Sequence of chain 1.C:
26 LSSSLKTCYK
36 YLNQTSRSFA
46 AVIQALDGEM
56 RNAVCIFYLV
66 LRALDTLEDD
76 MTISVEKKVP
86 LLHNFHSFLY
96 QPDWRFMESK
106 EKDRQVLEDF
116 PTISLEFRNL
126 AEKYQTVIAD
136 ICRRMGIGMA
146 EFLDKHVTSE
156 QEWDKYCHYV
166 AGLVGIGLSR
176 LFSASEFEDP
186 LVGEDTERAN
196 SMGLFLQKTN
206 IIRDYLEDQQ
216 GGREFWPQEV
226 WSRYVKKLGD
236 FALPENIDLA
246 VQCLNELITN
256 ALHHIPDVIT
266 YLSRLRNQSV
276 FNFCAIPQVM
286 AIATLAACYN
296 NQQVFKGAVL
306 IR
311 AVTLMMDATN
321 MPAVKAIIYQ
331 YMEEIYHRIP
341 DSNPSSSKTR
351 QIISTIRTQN

Binding-site contacts:
Ligand atom NAQ contacts residue VAL165 of chain 1.C at 4.0 Å.
Ligand atom CAG contacts residue ALA166 of chain 1.C at 4.2 Å (hydrophobic).
Ligand atom CAD contacts residue LEU173 of chain 1.C at 4.0 Å (hydrophobic).
Ligand atom CAF contacts residue LEU173 of chain 1.C at 3.8 Å (hydrophobic).
Ligand atom CAC contacts residue PHE44 of chain 1.C at 4.1 Å (hydrophobic).
Ligand atom CAS contacts residue VAL169 of chain 1.C at 4.2 Å (hydrophobic).
Ligand atom CAA contacts residue GLY170 of chain 1.C at 3.7 Å.
Ligand atom CAL contacts residue TYR63 of chain 1.C at 4.0 Å (hydrophobic).
Ligand atom CAE contacts residue ALA166 of chain 1.C at 4.0 Å (hydrophobic).
Ligand atom CAB contacts residue LEU173 of chain 1.C at 3.7 Å (hydrophobic).
Ligand atom CAH contacts residue GLN202 of chain 1.C at 3.9 Å.
Ligand atom CAI contacts residue VAL165 of chain 1.C at 4.1 Å (hydrophobic).
Ligand atom CAE contacts residue VAL169 of chain 1.C at 3.7 Å (hydrophobic).
Ligand atom CAT contacts residue TYR63 of chain 1.C at 4.0 Å (hydrophobic).
Ligand atom CAN contacts residue LEU66 of chain 1.C at 4.1 Å (hydrophobic).
Ligand atom CAJ contacts residue MET197 of chain 1.C at 4.1 Å (hydrophobic).
Ligand atom CAA contacts residue MET197 of chain 1.C at 3.5 Å (hydrophobic).
Ligand atom CAO contacts residue ASP70 of chain 1.C at 3.8 Å.
Ligand atom CAU contacts residue ARG67 of chain 1.C at 3.8 Å.
Ligand atom CAR contacts residue MET197 of chain 1.C at 4.0 Å (hydrophobic).
Ligand atom CAJ contacts residue GLY198 of chain 1.C at 4.0 Å.
Ligand atom CAK contacts residue TYR63 of chain 1.C at 3.6 Å (hydrophobic).
Ligand atom CAI contacts residue GLN202 of chain 1.C at 3.7 Å.
Ligand atom CAD contacts residue GLY170 of chain 1.C at 3.4 Å.
Ligand atom CAR contacts residue GLY170 of chain 1.C at 3.9 Å.
Ligand atom CAM contacts residue ARG67 of chain 1.C at 4.0 Å.
Ligand atom NAP contacts residue GLN202 of chain 1.C at 4.0 Å.
Ligand atom CAS contacts residue LEU201 of chain 1.C at 3.8 Å (hydrophobic).
Ligand atom CAB contacts residue CYS279 of chain 1.C at 3.6 Å (hydrophobic).
Ligand atom CAC contacts residue LEU201 of chain 1.C at 3.7 Å (hydrophobic).
Ligand atom CAA contacts residue SER174 of chain 1.C at 4.0 Å.
Ligand atom CAR contacts residue LEU173 of chain 1.C at 4.0 Å (hydrophobic).
Ligand atom NAP contacts residue VAL165 of chain 1.C at 3.9 Å.
Ligand atom CAA contacts residue TYR266 of chain 1.C at 3.6 Å (hydrophobic).
Ligand atom CAO contacts residue LEU66 of chain 1.C at 3.8 Å (hydrophobic).
Ligand atom CAG contacts residue VAL169 of chain 1.C at 3.8 Å (hydrophobic).
Ligand atom NAP contacts residue ALA166 of chain 1.C at 3.7 Å.
Ligand atom CAJ contacts residue LEU201 of chain 1.C at 3.5 Å (hydrophobic).
Ligand atom CAD contacts residue MET197 of chain 1.C at 4.0 Å (hydrophobic).
Ligand atom CAA contacts residue ALA194 of chain 1.C at 4.1 Å (hydrophobic).

A protein and the small-molecule ligand that binds it are described below.
Small molecule (SMILES): CC(C)=CCC/C(C)=C\CNCCNC1C2CC3CC(C2)CC1C3